The protein below binds the small molecule below.
Small molecule (SMILES): CC(=O)N[C@@H]1[C@@H](O)[C@H](O)[C@@H](CO)O[C@H]1O

Sequence of chain 1.A:
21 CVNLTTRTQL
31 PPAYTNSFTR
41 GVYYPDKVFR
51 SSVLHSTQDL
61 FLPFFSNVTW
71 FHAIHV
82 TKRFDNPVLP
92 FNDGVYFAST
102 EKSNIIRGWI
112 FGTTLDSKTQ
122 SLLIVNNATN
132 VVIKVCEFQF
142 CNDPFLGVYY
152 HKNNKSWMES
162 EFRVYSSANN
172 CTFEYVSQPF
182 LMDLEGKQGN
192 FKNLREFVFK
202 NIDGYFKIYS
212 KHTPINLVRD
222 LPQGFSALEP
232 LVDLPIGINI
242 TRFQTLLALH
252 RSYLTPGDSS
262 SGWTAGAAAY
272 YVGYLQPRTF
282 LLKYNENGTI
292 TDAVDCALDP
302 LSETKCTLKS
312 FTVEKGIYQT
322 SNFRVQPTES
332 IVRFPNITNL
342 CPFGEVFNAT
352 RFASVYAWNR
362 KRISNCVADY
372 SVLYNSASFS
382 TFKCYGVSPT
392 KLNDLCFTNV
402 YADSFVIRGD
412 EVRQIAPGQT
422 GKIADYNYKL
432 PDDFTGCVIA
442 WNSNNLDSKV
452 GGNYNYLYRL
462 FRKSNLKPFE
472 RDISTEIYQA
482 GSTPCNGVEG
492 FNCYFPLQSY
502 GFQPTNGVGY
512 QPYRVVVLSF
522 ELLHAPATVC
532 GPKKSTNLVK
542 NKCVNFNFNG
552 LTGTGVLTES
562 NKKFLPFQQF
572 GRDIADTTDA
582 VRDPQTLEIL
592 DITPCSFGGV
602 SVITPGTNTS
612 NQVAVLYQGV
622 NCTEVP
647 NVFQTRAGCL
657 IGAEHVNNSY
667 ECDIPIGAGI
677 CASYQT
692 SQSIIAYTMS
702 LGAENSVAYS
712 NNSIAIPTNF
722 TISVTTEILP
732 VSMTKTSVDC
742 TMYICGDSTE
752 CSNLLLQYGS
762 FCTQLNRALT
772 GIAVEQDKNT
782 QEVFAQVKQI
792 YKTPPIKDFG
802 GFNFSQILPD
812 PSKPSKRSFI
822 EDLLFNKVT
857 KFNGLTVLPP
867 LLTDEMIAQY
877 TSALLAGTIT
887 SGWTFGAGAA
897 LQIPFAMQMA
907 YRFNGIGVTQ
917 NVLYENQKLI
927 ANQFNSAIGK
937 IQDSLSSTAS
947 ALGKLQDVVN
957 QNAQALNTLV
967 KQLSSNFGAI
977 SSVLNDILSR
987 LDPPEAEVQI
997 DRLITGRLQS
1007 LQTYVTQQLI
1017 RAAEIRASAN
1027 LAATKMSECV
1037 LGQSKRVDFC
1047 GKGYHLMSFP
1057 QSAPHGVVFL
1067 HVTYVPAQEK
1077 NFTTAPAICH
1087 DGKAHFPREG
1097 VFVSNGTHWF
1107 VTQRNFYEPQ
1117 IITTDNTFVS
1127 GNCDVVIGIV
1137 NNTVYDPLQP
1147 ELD

Binding-site contacts:
Ligand atom C5 contacts residue ASN622 of chain 1.A at 3.6 Å.
Ligand atom N2 contacts residue ASN622 of chain 1.A at 3.0 Å (h-bond).
Ligand atom O5 contacts residue THR624 of chain 1.A at 4.1 Å.
Ligand atom O7 contacts residue ASN622 of chain 1.A at 2.7 Å (h-bond).
Ligand atom C5 contacts residue THR624 of chain 1.A at 4.4 Å.
Ligand atom O5 contacts residue ASN622 of chain 1.A at 2.4 Å (h-bond).
Ligand atom C8 contacts residue ASN622 of chain 1.A at 4.2 Å.
Ligand atom C1 contacts residue ASN622 of chain 1.A at 1.4 Å.
Ligand atom C3 contacts residue ASN622 of chain 1.A at 3.8 Å.
Ligand atom C7 contacts residue ASN622 of chain 1.A at 3.0 Å.
Ligand atom C4 contacts residue ASN622 of chain 1.A at 4.3 Å.
Ligand atom C2 contacts residue ASN622 of chain 1.A at 2.6 Å.